Binding-site contacts:
Ligand atom C4 contacts residue ASN82 of chain 1.A at 4.2 Å.
Ligand atom C2 contacts residue ASN82 of chain 1.A at 2.4 Å.
Ligand atom C5 contacts residue ASP72 of chain 1.A at 3.6 Å.
Ligand atom N2 contacts residue ASN82 of chain 1.A at 2.9 Å (h-bond).
Ligand atom C5 contacts residue ASN82 of chain 1.A at 3.6 Å.
Ligand atom C7 contacts residue ASP72 of chain 1.A at 3.8 Å.
Ligand atom C1 contacts residue GLU74 of chain 1.A at 4.2 Å.
Ligand atom C1 contacts residue VAL73 of chain 1.A at 4.5 Å (hydrophobic).
Ligand atom C1 contacts residue ASP72 of chain 1.A at 3.8 Å.
Ligand atom N2 contacts residue ASP72 of chain 1.A at 3.0 Å (salt-bridge).
Ligand atom O7 contacts residue ASN82 of chain 1.A at 3.1 Å (h-bond).
Ligand atom O6 contacts residue GLU74 of chain 1.A at 4.4 Å.
Ligand atom C8 contacts residue ASP72 of chain 1.A at 3.5 Å.
Ligand atom O7 contacts residue THR84 of chain 1.A at 4.1 Å.
Ligand atom C8 contacts residue VAL73 of chain 1.A at 4.0 Å (hydrophobic).
Ligand atom O4 contacts residue ASP72 of chain 1.A at 4.1 Å.
Ligand atom C2 contacts residue ASP72 of chain 1.A at 3.9 Å.
Ligand atom N2 contacts residue VAL73 of chain 1.A at 4.4 Å.
Ligand atom C3 contacts residue ASN82 of chain 1.A at 3.7 Å.
Ligand atom C8 contacts residue ASN82 of chain 1.A at 3.4 Å.
Ligand atom C3 contacts residue ASP72 of chain 1.A at 3.5 Å.
Ligand atom C7 contacts residue THR84 of chain 1.A at 4.4 Å.
Ligand atom C8 contacts residue THR84 of chain 1.A at 3.9 Å.
Ligand atom O5 contacts residue ASN82 of chain 1.A at 2.4 Å (h-bond).
Ligand atom C7 contacts residue ASN82 of chain 1.A at 3.2 Å.
Ligand atom O3 contacts residue ASP72 of chain 1.A at 3.4 Å (salt-bridge).
Ligand atom O5 contacts residue ASP72 of chain 1.A at 4.1 Å.
Ligand atom C6 contacts residue GLU74 of chain 1.A at 4.1 Å.
Ligand atom C4 contacts residue ASP72 of chain 1.A at 3.9 Å.
Ligand atom C1 contacts residue ASN82 of chain 1.A at 1.4 Å.
Ligand atom O5 contacts residue GLU74 of chain 1.A at 4.3 Å.

A protein and the small-molecule ligand that binds it are described below.
Small molecule (SMILES): CC(=O)N[C@@H]1[C@@H](O)[C@H](O)[C@@H](CO)O[C@H]1O

Sequence of chain 1.A:
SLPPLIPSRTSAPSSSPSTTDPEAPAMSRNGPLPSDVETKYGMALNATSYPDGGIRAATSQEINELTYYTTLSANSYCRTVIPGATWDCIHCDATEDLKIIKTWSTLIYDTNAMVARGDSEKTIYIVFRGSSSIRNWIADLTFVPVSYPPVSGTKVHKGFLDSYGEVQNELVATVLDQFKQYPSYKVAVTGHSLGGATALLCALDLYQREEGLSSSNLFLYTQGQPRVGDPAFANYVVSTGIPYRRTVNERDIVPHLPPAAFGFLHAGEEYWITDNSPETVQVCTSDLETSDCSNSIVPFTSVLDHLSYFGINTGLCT